A protein and the small-molecule ligand that binds it are described below.
Small molecule (SMILES): Nc1ncnc2c1ncn2[C@@H]1O[C@H](CO[P](=O)(O)O[P](=O)(O)NP(=O)(O)O)[C@@H](O)[C@H]1O

Sequence of chain 1.M:
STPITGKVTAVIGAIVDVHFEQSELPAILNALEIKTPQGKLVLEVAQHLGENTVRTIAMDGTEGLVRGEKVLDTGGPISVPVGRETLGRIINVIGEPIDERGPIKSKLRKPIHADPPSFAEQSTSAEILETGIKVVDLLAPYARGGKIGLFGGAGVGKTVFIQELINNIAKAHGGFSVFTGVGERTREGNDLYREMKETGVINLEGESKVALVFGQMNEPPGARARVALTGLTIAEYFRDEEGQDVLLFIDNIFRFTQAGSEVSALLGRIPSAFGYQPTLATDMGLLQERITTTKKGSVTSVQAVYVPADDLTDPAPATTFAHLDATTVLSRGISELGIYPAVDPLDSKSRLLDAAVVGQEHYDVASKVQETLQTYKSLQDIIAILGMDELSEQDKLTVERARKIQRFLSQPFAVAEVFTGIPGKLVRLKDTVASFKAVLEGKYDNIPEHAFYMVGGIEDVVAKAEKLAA

Binding-site contacts:
Ligand atom O1B contacts residue LYS169 of chain 1.M at 2.7 Å (salt-bridge).
Ligand atom O2A contacts residue ARG375 of chain 1.L at 2.7 Å (salt-bridge).
Ligand atom O1G contacts residue TYR317 of chain 1.M at 3.4 Å.
Ligand atom O2' contacts residue PHE430 of chain 1.M at 3.3 Å.
Ligand atom O2' contacts residue SER374 of chain 1.L at 3.3 Å (h-bond).
Ligand atom O2G contacts residue ARG196 of chain 1.M at 3.1 Å (salt-bridge).
Ligand atom C2 contacts residue TYR351 of chain 1.M at 3.5 Å (hydrophobic).
Ligand atom PA contacts residue ARG375 of chain 1.L at 3.3 Å.
Ligand atom N3B contacts residue GLY166 of chain 1.M at 2.7 Å (h-bond).
Ligand atom O3' contacts residue ARG375 of chain 1.L at 3.2 Å.
Ligand atom PB contacts residue ARG375 of chain 1.L at 3.5 Å.
Ligand atom O3A contacts residue GLY168 of chain 1.M at 3.4 Å (h-bond).
Ligand atom O2G contacts residue MG1 of chain 1.SA at 2.2 Å.
Ligand atom N1 contacts residue TYR351 of chain 1.M at 3.3 Å.
Ligand atom N6 contacts residue TYR351 of chain 1.M at 3.4 Å.
Ligand atom N9 contacts residue TYR351 of chain 1.M at 3.5 Å.
Ligand atom O1A contacts residue LYS169 of chain 1.M at 3.3 Å (salt-bridge).
Ligand atom C5 contacts residue TYR351 of chain 1.M at 3.3 Å (hydrophobic).
Ligand atom O1G contacts residue LYS169 of chain 1.M at 2.9 Å (salt-bridge).
Ligand atom N3B contacts residue LYS169 of chain 1.M at 3.4 Å (salt-bridge).
Ligand atom N7 contacts residue TYR351 of chain 1.M at 3.5 Å.
Ligand atom O2B contacts residue MG1 of chain 1.SA at 2.2 Å.
Ligand atom O1A contacts residue VAL171 of chain 1.M at 2.9 Å (h-bond).
Ligand atom C2 contacts residue THR431 of chain 1.M at 3.3 Å.
Ligand atom N3B contacts residue ARG375 of chain 1.L at 3.1 Å (salt-bridge).
Ligand atom PB contacts residue LYS169 of chain 1.M at 3.5 Å.
Ligand atom O3G contacts residue ARG375 of chain 1.L at 2.6 Å (salt-bridge).
Ligand atom O1B contacts residue VAL167 of chain 1.M at 3.5 Å (h-bond).
Ligand atom C5' contacts residue GLY166 of chain 1.M at 3.2 Å.
Ligand atom C5' contacts residue ARG375 of chain 1.L at 3.4 Å.
Ligand atom C4 contacts residue TYR351 of chain 1.M at 3.5 Å (hydrophobic).
Ligand atom O5' contacts residue GLY168 of chain 1.M at 3.4 Å.
Ligand atom O1B contacts residue GLY168 of chain 1.M at 2.9 Å (h-bond).
Ligand atom O1A contacts residue GLY168 of chain 1.M at 3.0 Å.
Ligand atom O3G contacts residue ARG196 of chain 1.M at 2.6 Å (salt-bridge).
Ligand atom O2B contacts residue THR170 of chain 1.M at 3.2 Å (h-bond).
Ligand atom O1A contacts residue THR170 of chain 1.M at 2.9 Å (h-bond).
Ligand atom N1 contacts residue ALA427 of chain 1.M at 3.4 Å.
Ligand atom C6 contacts residue TYR351 of chain 1.M at 3.3 Å (hydrophobic).
Ligand atom O3A contacts residue ARG375 of chain 1.L at 2.8 Å (salt-bridge).

Sequence of chain 1.L:
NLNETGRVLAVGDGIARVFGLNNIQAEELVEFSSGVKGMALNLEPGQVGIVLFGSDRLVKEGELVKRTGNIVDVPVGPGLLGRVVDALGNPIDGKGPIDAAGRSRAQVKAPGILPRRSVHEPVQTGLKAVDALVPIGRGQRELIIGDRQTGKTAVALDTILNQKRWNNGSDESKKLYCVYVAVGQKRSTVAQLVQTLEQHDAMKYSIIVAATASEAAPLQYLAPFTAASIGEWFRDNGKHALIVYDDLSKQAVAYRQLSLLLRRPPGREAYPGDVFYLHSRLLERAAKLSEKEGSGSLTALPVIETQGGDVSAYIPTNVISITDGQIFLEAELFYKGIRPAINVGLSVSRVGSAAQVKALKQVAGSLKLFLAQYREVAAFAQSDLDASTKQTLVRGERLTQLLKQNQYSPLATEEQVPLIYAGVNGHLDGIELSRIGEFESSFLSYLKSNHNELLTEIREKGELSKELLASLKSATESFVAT